The small molecule below binds the protein below.
Small molecule (SMILES): OCCCO

Binding-site contacts:
Ligand atom O3 contacts residue VAL117 of chain 1.A at 4.1 Å.
Ligand atom C2 contacts residue PHE119 of chain 1.A at 3.9 Å (hydrophobic).
Ligand atom C1 contacts residue LYS77 of chain 1.A at 4.3 Å.
Ligand atom C1 contacts residue PHE119 of chain 1.A at 3.8 Å (hydrophobic).
Ligand atom O1 contacts residue LYS77 of chain 1.A at 4.4 Å.
Ligand atom O1 contacts residue PHE119 of chain 1.A at 4.2 Å.
Ligand atom C1 contacts residue ALA118 of chain 1.A at 4.2 Å (hydrophobic).
Ligand atom C2 contacts residue LYS77 of chain 1.A at 3.4 Å.
Ligand atom C2 contacts residue VAL117 of chain 1.A at 4.3 Å (hydrophobic).
Ligand atom C2 contacts residue LYS78 of chain 1.A at 3.6 Å.
Ligand atom C3 contacts residue LYS78 of chain 1.A at 3.8 Å.
Ligand atom C1 contacts residue VAL117 of chain 1.A at 4.0 Å (hydrophobic).
Ligand atom C3 contacts residue LYS77 of chain 1.A at 4.0 Å.

Sequence of chain 1.A:
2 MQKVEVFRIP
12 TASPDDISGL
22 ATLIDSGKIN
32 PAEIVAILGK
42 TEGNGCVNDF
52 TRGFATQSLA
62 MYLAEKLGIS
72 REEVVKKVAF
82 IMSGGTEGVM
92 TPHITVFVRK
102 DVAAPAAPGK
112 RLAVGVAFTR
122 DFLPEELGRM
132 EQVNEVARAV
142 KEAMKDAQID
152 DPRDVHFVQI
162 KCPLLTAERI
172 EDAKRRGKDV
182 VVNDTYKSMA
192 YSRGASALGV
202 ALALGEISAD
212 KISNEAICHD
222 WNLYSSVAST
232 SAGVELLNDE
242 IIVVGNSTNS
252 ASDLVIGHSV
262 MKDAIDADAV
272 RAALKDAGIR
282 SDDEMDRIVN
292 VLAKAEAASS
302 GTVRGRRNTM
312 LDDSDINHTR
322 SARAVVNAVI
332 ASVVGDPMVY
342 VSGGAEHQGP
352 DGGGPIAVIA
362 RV